The small molecule below binds the protein below.
Small molecule (SMILES): CC(C)CCC[C@@H](C)[C@H]1CC[C@H]2[C@@H]3CC=C4C[C@@H](O)CC[C@]4(C)[C@H]3CC[C@]12C

Binding-site contacts:
Ligand atom C25 contacts residue LEU400 of chain 1.D at 4.3 Å (hydrophobic).
Ligand atom C20 contacts residue ILE393 of chain 1.D at 4.5 Å (hydrophobic).
Ligand atom C19 contacts residue VAL388 of chain 1.D at 3.7 Å (hydrophobic).
Ligand atom C5 contacts residue VAL388 of chain 1.D at 4.3 Å (hydrophobic).
Ligand atom C18 contacts residue LYS389 of chain 1.D at 3.9 Å.
Ligand atom C16 contacts residue GLY392 of chain 1.D at 4.5 Å.
Ligand atom C19 contacts residue LYS389 of chain 1.D at 3.7 Å.
Ligand atom C25 contacts residue THR397 of chain 1.D at 4.1 Å.
Ligand atom C18 contacts residue GLY392 of chain 1.D at 3.6 Å.
Ligand atom C11 contacts residue LYS389 of chain 1.D at 4.4 Å.
Ligand atom C21 contacts residue ILE393 of chain 1.D at 4.5 Å (hydrophobic).
Ligand atom C24 contacts residue GLY396 of chain 1.D at 4.4 Å.
Ligand atom C26 contacts residue THR397 of chain 1.D at 4.3 Å.
Ligand atom C26 contacts residue LEU400 of chain 1.D at 3.8 Å (hydrophobic).
Ligand atom C18 contacts residue ILE393 of chain 1.D at 3.5 Å (hydrophobic).
Ligand atom C25 contacts residue GLY396 of chain 1.D at 4.5 Å.
Ligand atom C24 contacts residue THR397 of chain 1.D at 4.5 Å.
Ligand atom C4 contacts residue VAL388 of chain 1.D at 4.2 Å (hydrophobic).
Ligand atom C26 contacts residue GLY396 of chain 1.D at 4.3 Å.
Ligand atom C24 contacts residue LEU400 of chain 1.D at 3.6 Å (hydrophobic).

Sequence of chain 1.D:
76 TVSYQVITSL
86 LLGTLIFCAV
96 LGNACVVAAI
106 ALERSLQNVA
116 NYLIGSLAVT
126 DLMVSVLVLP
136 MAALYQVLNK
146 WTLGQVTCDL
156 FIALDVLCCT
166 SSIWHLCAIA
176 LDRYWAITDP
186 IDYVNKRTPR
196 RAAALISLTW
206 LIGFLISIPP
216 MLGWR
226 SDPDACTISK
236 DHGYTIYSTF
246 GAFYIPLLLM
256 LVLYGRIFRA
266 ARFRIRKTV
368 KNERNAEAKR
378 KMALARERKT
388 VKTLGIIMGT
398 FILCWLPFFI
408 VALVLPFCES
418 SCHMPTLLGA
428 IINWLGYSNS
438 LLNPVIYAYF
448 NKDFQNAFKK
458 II